A protein and the small-molecule ligand that binds it are described below.
Small molecule (SMILES): CCCCC[C@H](O)/C=C/[C@H]1[C@H]2CO[C@H](C2)[C@@H]1C/C=C/CCCC(=O)O

Binding-site contacts:
Ligand atom C9 contacts residue TRP91 of chain 1.A at 4.2 Å (hydrophobic).
Ligand atom C2 contacts residue PRO118 of chain 1.A at 4.0 Å (hydrophobic).
Ligand atom C8 contacts residue TYR95 of chain 1.A at 4.2 Å (hydrophobic).
Ligand atom O3 contacts residue SER31 of chain 1.A at 4.0 Å.
Ligand atom C14 contacts residue SER31 of chain 1.A at 3.7 Å.
Ligand atom C21 contacts residue TRP91 of chain 1.A at 4.1 Å (hydrophobic).
Ligand atom C15 contacts residue TRP33 of chain 1.A at 4.2 Å (hydrophobic).
Ligand atom O2 contacts residue PRO118 of chain 1.A at 3.5 Å.
Ligand atom C7 contacts residue GLY119 of chain 1.A at 3.5 Å.
Ligand atom C7 contacts residue TRP91 of chain 1.A at 4.4 Å (hydrophobic).
Ligand atom C15 contacts residue SER31 of chain 1.A at 4.5 Å.
Ligand atom O5 contacts residue TYR95 of chain 1.A at 3.2 Å (h-bond).
Ligand atom O1 contacts residue PRO118 of chain 1.A at 4.0 Å.
Ligand atom C10 contacts residue TYR95 of chain 1.A at 3.5 Å (hydrophobic).
Ligand atom O5 contacts residue TRP91 of chain 1.A at 3.4 Å.
Ligand atom C13 contacts residue SER31 of chain 1.A at 4.3 Å.
Ligand atom C6 contacts residue PRO118 of chain 1.A at 4.3 Å (hydrophobic).
Ligand atom C8 contacts residue TRP91 of chain 1.A at 3.7 Å (hydrophobic).
Ligand atom C10 contacts residue PHE122 of chain 1.A at 3.4 Å (hydrophobic).
Ligand atom C21 contacts residue TYR95 of chain 1.A at 4.5 Å (hydrophobic).
Ligand atom C7 contacts residue PRO118 of chain 1.A at 4.3 Å (hydrophobic).
Ligand atom C11 contacts residue PHE122 of chain 1.A at 3.8 Å (hydrophobic).
Ligand atom C6 contacts residue GLY119 of chain 1.A at 4.5 Å.
Ligand atom C5 contacts residue TRP91 of chain 1.A at 4.4 Å (hydrophobic).
Ligand atom C15 contacts residue TRP91 of chain 1.A at 4.4 Å (hydrophobic).
Ligand atom C3 contacts residue PRO118 of chain 1.A at 4.0 Å (hydrophobic).
Ligand atom C9 contacts residue TYR95 of chain 1.A at 2.9 Å (hydrophobic).
Ligand atom C12 contacts residue SER31 of chain 1.A at 4.5 Å.
Ligand atom C1 contacts residue PRO118 of chain 1.A at 3.7 Å (hydrophobic).
Ligand atom C13 contacts residue TRP91 of chain 1.A at 4.0 Å (hydrophobic).
Ligand atom O3 contacts residue TRP33 of chain 1.A at 2.9 Å.
Ligand atom C4 contacts residue TRP91 of chain 1.A at 3.6 Å (hydrophobic).
Ligand atom C7 contacts residue TYR95 of chain 1.A at 4.4 Å (hydrophobic).
Ligand atom C2 contacts residue TRP91 of chain 1.A at 4.4 Å (hydrophobic).
Ligand atom C5 contacts residue PRO118 of chain 1.A at 4.4 Å (hydrophobic).
Ligand atom C4 contacts residue PRO118 of chain 1.A at 4.2 Å (hydrophobic).

Sequence of chain 1.A:
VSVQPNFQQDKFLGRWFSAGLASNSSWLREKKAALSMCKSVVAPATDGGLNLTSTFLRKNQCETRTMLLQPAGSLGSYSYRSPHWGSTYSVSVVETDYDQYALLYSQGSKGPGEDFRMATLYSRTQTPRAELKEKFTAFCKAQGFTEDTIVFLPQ